Binding-site contacts:
Ligand atom C2 contacts residue HIS292 of chain 1.L at 4.0 Å.
Ligand atom C8 contacts residue THR260 of chain 1.L at 3.1 Å.
Ligand atom C2 contacts residue ASN294 of chain 1.L at 2.4 Å.
Ligand atom O4 contacts residue ARG103 of chain 1.O at 4.1 Å.
Ligand atom C4 contacts residue MAN2 of chain 1.HA at 3.5 Å.
Ligand atom C5 contacts residue ASN294 of chain 1.L at 3.6 Å.
Ligand atom O4 contacts residue VAL107 of chain 1.O at 3.3 Å.
Ligand atom C7 contacts residue ASN294 of chain 1.L at 3.4 Å.
Ligand atom C2 contacts residue GLY106 of chain 1.O at 3.1 Å.
Ligand atom N2 contacts residue GLY106 of chain 1.O at 3.7 Å.
Ligand atom C2 contacts residue VAL107 of chain 1.O at 3.9 Å (hydrophobic).
Ligand atom N2 contacts residue HIS292 of chain 1.L at 3.5 Å (h-bond).
Ligand atom C6 contacts residue MAN2 of chain 1.HA at 3.8 Å.
Ligand atom O3 contacts residue MAN1 of chain 1.HA at 3.1 Å.
Ligand atom O3 contacts residue GLY106 of chain 1.O at 3.0 Å (h-bond).
Ligand atom C7 contacts residue HIS292 of chain 1.L at 2.4 Å.
Ligand atom C3 contacts residue MAN1 of chain 1.HA at 3.6 Å.
Ligand atom O5 contacts residue ASN294 of chain 1.L at 2.4 Å (h-bond).
Ligand atom O4 contacts residue ILE104 of chain 1.O at 3.1 Å (h-bond).
Ligand atom C4 contacts residue GLY106 of chain 1.O at 3.8 Å.
Ligand atom C8 contacts residue HIS292 of chain 1.L at 3.0 Å.
Ligand atom O3 contacts residue ILE104 of chain 1.O at 3.5 Å.
Ligand atom C3 contacts residue ASN294 of chain 1.L at 3.8 Å.
Ligand atom O7 contacts residue ASN294 of chain 1.L at 3.6 Å.
Ligand atom C1 contacts residue ASN294 of chain 1.L at 1.4 Å.
Ligand atom C3 contacts residue GLY106 of chain 1.O at 3.5 Å.
Ligand atom C5 contacts residue ILE104 of chain 1.O at 3.2 Å (hydrophobic).
Ligand atom O5 contacts residue ILE104 of chain 1.O at 4.0 Å.
Ligand atom C4 contacts residue ILE104 of chain 1.O at 3.5 Å (hydrophobic).
Ligand atom O6 contacts residue GLY106 of chain 1.O at 4.0 Å.
Ligand atom O6 contacts residue MAN2 of chain 1.HA at 3.4 Å (h-bond).
Ligand atom O4 contacts residue MAN2 of chain 1.HA at 2.5 Å (h-bond).
Ligand atom C6 contacts residue ILE104 of chain 1.O at 3.6 Å (hydrophobic).
Ligand atom O4 contacts residue MAN1 of chain 1.HA at 3.0 Å.
Ligand atom N2 contacts residue ASN294 of chain 1.L at 2.8 Å (h-bond).
Ligand atom N2 contacts residue VAL107 of chain 1.O at 3.9 Å.
Ligand atom O7 contacts residue HIS292 of chain 1.L at 1.3 Å (h-bond).
Ligand atom C3 contacts residue HIS292 of chain 1.L at 3.8 Å.
Ligand atom C4 contacts residue MAN1 of chain 1.HA at 3.9 Å.
Ligand atom C3 contacts residue ILE104 of chain 1.O at 3.7 Å (hydrophobic).

Sequence of chain 1.L:
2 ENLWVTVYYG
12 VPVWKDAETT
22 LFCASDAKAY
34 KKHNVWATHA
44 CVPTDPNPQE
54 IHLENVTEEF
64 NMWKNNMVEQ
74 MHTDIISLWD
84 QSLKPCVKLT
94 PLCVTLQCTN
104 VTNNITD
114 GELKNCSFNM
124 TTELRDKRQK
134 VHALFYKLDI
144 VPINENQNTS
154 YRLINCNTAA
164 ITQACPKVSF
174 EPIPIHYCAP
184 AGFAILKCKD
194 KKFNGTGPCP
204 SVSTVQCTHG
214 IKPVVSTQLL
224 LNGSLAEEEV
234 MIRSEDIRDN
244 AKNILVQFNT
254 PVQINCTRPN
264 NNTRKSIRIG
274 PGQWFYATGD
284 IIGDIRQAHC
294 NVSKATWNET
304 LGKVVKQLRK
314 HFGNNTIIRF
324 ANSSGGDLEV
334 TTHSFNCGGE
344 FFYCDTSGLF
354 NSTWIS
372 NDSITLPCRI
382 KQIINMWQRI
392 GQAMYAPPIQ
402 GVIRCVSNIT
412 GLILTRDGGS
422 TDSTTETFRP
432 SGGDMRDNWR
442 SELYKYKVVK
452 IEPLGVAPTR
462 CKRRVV

Sequence of chain 1.O:
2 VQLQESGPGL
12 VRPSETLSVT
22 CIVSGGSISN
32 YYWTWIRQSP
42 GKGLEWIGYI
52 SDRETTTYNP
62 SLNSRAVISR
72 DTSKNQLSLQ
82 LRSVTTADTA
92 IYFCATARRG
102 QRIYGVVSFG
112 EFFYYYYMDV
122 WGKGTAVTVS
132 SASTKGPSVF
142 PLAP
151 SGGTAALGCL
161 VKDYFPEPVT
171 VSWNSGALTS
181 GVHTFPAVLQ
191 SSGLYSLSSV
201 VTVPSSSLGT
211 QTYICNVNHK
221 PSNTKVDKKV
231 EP

This protein binds this small molecule.
Small molecule (SMILES): CC(=O)N[C@H]1[C@H](O[C@H]2[C@H](O)[C@@H](NC(C)=O)CO[C@@H]2CO)O[C@H](CO)[C@@H](O[C@@H]2O[C@H](CO[C@H]3O[C@H](CO[C@H]4O[C@H](CO)[C@@H](O)[C@H](O)[C@@H]4O)[C@@H](O)[C@H](O[C@H]4O[C@H](CO)[C@@H](O)[C@H](O)[C@@H]4O)[C@@H]3O)[C@@H](O)[C@H](O)[C@@H]2O)[C@@H]1O